Sequence of chain 1.CA:
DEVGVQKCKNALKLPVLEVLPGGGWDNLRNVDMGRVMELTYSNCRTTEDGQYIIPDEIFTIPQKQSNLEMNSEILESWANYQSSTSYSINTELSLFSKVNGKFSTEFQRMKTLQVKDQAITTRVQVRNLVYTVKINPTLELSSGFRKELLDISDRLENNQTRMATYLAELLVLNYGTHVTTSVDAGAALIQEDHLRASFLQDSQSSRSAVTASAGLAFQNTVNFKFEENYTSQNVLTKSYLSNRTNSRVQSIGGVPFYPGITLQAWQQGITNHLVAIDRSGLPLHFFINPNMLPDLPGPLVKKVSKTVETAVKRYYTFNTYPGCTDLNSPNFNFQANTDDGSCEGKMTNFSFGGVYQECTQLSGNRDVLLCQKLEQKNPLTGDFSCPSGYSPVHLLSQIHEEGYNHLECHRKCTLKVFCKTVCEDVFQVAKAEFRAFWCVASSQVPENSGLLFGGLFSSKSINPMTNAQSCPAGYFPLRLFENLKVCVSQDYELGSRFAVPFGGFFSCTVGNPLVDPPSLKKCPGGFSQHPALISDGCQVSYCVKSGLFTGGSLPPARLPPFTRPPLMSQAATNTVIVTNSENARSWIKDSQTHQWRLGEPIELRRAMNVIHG

Binding-site contacts:
Ligand atom O7 contacts residue LEU416 of chain 1.BA at 4.0 Å.
Ligand atom C4 contacts residue ASN168 of chain 1.CA at 4.2 Å.
Ligand atom O7 contacts residue ASN168 of chain 1.CA at 3.1 Å (h-bond).
Ligand atom C8 contacts residue LEU416 of chain 1.BA at 4.1 Å (hydrophobic).
Ligand atom C2 contacts residue ASN168 of chain 1.CA at 2.5 Å.
Ligand atom N2 contacts residue LEU416 of chain 1.BA at 4.3 Å.
Ligand atom C8 contacts residue ASP434 of chain 1.BA at 4.0 Å.
Ligand atom C7 contacts residue LEU416 of chain 1.BA at 3.9 Å (hydrophobic).
Ligand atom C1 contacts residue ASN168 of chain 1.CA at 1.4 Å.
Ligand atom C5 contacts residue ASN168 of chain 1.CA at 3.7 Å.
Ligand atom O5 contacts residue ASN168 of chain 1.CA at 2.4 Å (h-bond).
Ligand atom C7 contacts residue ASN168 of chain 1.CA at 3.2 Å.
Ligand atom C3 contacts residue ASN168 of chain 1.CA at 3.8 Å.
Ligand atom N2 contacts residue ASN168 of chain 1.CA at 2.9 Å (h-bond).
Ligand atom C8 contacts residue ASN168 of chain 1.CA at 4.4 Å.
Ligand atom O3 contacts residue LEU416 of chain 1.BA at 3.8 Å.

A small-molecule ligand and the protein it binds are described below.
Small molecule (SMILES): CC(=O)N[C@@H]1[C@@H](O)[C@H](O)[C@@H](CO)O[C@H]1O

Sequence of chain 1.BA:
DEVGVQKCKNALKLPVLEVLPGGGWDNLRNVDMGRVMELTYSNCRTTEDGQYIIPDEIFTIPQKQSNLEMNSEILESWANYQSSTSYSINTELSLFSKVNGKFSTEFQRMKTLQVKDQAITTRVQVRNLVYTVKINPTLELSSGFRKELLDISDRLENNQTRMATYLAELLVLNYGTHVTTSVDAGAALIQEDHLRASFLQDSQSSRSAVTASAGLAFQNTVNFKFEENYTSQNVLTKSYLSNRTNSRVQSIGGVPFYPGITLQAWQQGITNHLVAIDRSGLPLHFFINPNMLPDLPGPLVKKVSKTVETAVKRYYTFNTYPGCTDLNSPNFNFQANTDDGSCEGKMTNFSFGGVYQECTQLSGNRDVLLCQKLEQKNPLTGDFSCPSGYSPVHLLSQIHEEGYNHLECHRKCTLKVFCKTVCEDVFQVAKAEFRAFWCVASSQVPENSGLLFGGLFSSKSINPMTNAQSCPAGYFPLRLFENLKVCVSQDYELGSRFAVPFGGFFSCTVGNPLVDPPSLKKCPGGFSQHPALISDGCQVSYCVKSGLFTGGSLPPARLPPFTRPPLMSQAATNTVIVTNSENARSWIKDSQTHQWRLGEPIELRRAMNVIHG